Binding-site contacts:
Ligand atom C15 contacts residue ASP103 of chain 1.B at 3.0 Å.
Ligand atom C23 contacts residue MET93 of chain 1.B at 3.7 Å (hydrophobic).
Ligand atom C9 contacts residue LEU146 of chain 1.B at 3.7 Å (hydrophobic).
Ligand atom C20 contacts residue ALA45 of chain 1.B at 3.8 Å (hydrophobic).
Ligand atom C1 contacts residue ASP166 of chain 1.B at 3.6 Å.
Ligand atom O contacts residue VAL31 of chain 1.B at 3.8 Å.
Ligand atom N2 contacts residue ILE23 of chain 1.B at 3.7 Å.
Ligand atom C20 contacts residue CYS96 of chain 1.B at 3.7 Å (hydrophobic).
Ligand atom N3 contacts residue TYR95 of chain 1.B at 3.5 Å.
Ligand atom C24 contacts residue MET93 of chain 1.B at 3.5 Å (hydrophobic).
Ligand atom N5 contacts residue CYS96 of chain 1.B at 2.9 Å (h-bond).
Ligand atom C13 contacts residue GLY99 of chain 1.B at 3.7 Å.
Ligand atom N2 contacts residue LEU146 of chain 1.B at 3.6 Å.
Ligand atom C21 contacts residue LEU146 of chain 1.B at 3.4 Å (hydrophobic).
Ligand atom N contacts residue ASN144 of chain 1.B at 3.6 Å.
Ligand atom C23 contacts residue ALA45 of chain 1.B at 3.8 Å (hydrophobic).
Ligand atom C21 contacts residue ALA45 of chain 1.B at 3.9 Å (hydrophobic).
Ligand atom C17 contacts residue ILE23 of chain 1.B at 3.8 Å (hydrophobic).
Ligand atom C16 contacts residue ASP103 of chain 1.B at 3.9 Å.
Ligand atom C19 contacts residue GLY99 of chain 1.B at 3.9 Å.
Ligand atom C8 contacts residue LEU146 of chain 1.B at 3.5 Å (hydrophobic).
Ligand atom C16 contacts residue ILE23 of chain 1.B at 3.7 Å (hydrophobic).
Ligand atom C10 contacts residue CYS96 of chain 1.B at 3.5 Å (hydrophobic).
Ligand atom C4 contacts residue ASP166 of chain 1.B at 3.7 Å.
Ligand atom C24 contacts residue VAL77 of chain 1.B at 3.4 Å (hydrophobic).
Ligand atom N3 contacts residue CYS96 of chain 1.B at 3.0 Å (h-bond).
Ligand atom C3 contacts residue GLY26 of chain 1.B at 3.8 Å.
Ligand atom C20 contacts residue LEU146 of chain 1.B at 3.5 Å (hydrophobic).
Ligand atom C20 contacts residue GLU94 of chain 1.B at 3.4 Å.
Ligand atom C2 contacts residue HIS25 of chain 1.B at 3.5 Å.
Ligand atom C5 contacts residue GLN143 of chain 1.B at 3.5 Å.
Ligand atom N4 contacts residue ASP103 of chain 1.B at 3.0 Å (salt-bridge).
Ligand atom C18 contacts residue GLY99 of chain 1.B at 3.7 Å.
Ligand atom C9 contacts residue CYS96 of chain 1.B at 3.9 Å (hydrophobic).
Ligand atom C24 contacts residue GLU94 of chain 1.B at 3.8 Å.
Ligand atom N5 contacts residue LEU146 of chain 1.B at 3.6 Å.
Ligand atom C19 contacts residue TYR95 of chain 1.B at 3.4 Å (hydrophobic).
Ligand atom N5 contacts residue TYR95 of chain 1.B at 3.8 Å.
Ligand atom C4 contacts residue LYS47 of chain 1.B at 3.8 Å.
Ligand atom C19 contacts residue CYS96 of chain 1.B at 3.4 Å (hydrophobic).

Sequence of chain 1.B:
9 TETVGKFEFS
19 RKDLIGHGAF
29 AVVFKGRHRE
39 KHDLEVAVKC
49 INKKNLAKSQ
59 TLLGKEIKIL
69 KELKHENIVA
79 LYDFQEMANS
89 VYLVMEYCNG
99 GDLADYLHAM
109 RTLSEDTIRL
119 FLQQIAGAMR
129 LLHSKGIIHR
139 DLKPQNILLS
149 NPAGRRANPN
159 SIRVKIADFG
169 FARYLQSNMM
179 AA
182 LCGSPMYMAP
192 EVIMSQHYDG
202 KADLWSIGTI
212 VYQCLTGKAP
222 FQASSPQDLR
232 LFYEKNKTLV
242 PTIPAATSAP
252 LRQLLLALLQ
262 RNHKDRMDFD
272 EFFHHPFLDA

This small molecule binds to this protein.
Small molecule (SMILES): CN1CCc2cc(Nc3ncc(C4CC4)c(NCCCNC(=O)C4CCC4)n3)ccc2C1